Sequence of chain 1.C:
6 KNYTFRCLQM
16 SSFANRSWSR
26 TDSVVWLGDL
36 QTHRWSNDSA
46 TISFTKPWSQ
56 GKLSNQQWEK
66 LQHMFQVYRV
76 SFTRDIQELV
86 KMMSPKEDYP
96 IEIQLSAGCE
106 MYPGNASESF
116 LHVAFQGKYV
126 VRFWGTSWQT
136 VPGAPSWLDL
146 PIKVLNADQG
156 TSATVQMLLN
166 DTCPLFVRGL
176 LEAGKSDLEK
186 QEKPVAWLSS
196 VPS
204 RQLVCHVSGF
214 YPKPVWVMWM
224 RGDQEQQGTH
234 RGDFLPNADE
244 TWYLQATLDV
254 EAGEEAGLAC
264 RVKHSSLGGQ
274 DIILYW

Binding-site contacts:
Ligand atom O7 contacts residue ASN42 of chain 1.C at 3.9 Å.
Ligand atom C1 contacts residue ASN42 of chain 1.C at 1.4 Å.
Ligand atom N2 contacts residue ARG25 of chain 1.C at 4.1 Å.
Ligand atom C3 contacts residue SER24 of chain 1.C at 4.0 Å.
Ligand atom C2 contacts residue SER24 of chain 1.C at 3.8 Å.
Ligand atom C8 contacts residue ARG25 of chain 1.C at 4.1 Å.
Ligand atom C8 contacts residue VAL75 of chain 1.C at 4.4 Å (hydrophobic).
Ligand atom C5 contacts residue ASN42 of chain 1.C at 3.7 Å.
Ligand atom C8 contacts residue SER24 of chain 1.C at 3.8 Å.
Ligand atom O5 contacts residue ASN42 of chain 1.C at 2.3 Å (h-bond).
Ligand atom C1 contacts residue ARG25 of chain 1.C at 4.5 Å.
Ligand atom C3 contacts residue ASN42 of chain 1.C at 3.8 Å.
Ligand atom C7 contacts residue ARG25 of chain 1.C at 4.4 Å.
Ligand atom O7 contacts residue ASP43 of chain 1.C at 4.5 Å.
Ligand atom C2 contacts residue ASN42 of chain 1.C at 2.5 Å.
Ligand atom O6 contacts residue ASN42 of chain 1.C at 4.3 Å.
Ligand atom C7 contacts residue ASN42 of chain 1.C at 3.6 Å.
Ligand atom O7 contacts residue ARG25 of chain 1.C at 4.5 Å.
Ligand atom C7 contacts residue SER24 of chain 1.C at 3.9 Å.
Ligand atom C8 contacts residue TRP23 of chain 1.C at 3.5 Å (hydrophobic).
Ligand atom C4 contacts residue ASN42 of chain 1.C at 4.3 Å.
Ligand atom N2 contacts residue SER24 of chain 1.C at 3.0 Å (h-bond).
Ligand atom C1 contacts residue SER24 of chain 1.C at 3.9 Å.
Ligand atom N2 contacts residue ASN42 of chain 1.C at 3.0 Å (h-bond).

This small molecule binds to this protein.
Small molecule (SMILES): CC(=O)N[C@H]1[C@H](O[C@H]2[C@H](O)[C@@H](NC(C)=O)CO[C@@H]2CO)O[C@H](CO)[C@@H](O)[C@@H]1O